Sequence of chain 2.A:
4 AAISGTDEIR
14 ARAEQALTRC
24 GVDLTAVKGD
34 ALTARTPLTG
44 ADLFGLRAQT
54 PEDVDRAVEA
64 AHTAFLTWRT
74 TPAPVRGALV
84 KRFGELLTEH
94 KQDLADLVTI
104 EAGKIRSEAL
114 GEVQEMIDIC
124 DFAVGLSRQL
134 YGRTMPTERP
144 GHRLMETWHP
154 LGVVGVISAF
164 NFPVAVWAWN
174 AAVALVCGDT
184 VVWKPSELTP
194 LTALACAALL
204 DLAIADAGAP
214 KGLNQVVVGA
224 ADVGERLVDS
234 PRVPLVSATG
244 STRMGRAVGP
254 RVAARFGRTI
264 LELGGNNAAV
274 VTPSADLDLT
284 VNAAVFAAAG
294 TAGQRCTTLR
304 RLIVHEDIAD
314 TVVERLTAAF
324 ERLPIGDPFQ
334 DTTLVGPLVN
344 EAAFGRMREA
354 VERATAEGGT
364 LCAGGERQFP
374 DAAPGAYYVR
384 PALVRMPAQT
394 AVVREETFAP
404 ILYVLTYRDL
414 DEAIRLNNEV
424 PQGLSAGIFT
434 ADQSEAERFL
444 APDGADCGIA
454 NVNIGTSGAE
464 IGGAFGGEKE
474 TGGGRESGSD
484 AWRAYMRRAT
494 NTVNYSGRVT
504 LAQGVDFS

A small-molecule ligand and the protein it binds are described below.
Small molecule (SMILES): O=C(O)c1ccccn1

Binding-site contacts:
Ligand atom C1 contacts residue PHE401 of chain 2.A at 3.5 Å (hydrophobic).
Ligand atom N2 contacts residue PHE401 of chain 2.A at 3.7 Å.
Ligand atom C4 contacts residue PHE401 of chain 2.A at 3.7 Å (hydrophobic).
Ligand atom O2 contacts residue PHE401 of chain 2.A at 3.6 Å.
Ligand atom C3 contacts residue PHE163 of chain 2.A at 4.2 Å (hydrophobic).
Ligand atom C1 contacts residue SER244 of chain 2.A at 3.7 Å.
Ligand atom C4 contacts residue ASN164 of chain 2.A at 3.6 Å.
Ligand atom C3 contacts residue PHE401 of chain 2.A at 3.8 Å (hydrophobic).
Ligand atom C6 contacts residue PHE401 of chain 2.A at 3.2 Å (hydrophobic).
Ligand atom C3 contacts residue ASN164 of chain 2.A at 4.2 Å.
Ligand atom C5 contacts residue SER244 of chain 2.A at 4.2 Å.
Ligand atom O1 contacts residue PHE401 of chain 2.A at 3.4 Å.
Ligand atom C5 contacts residue ASN164 of chain 2.A at 4.4 Å.
Ligand atom O2 contacts residue SER244 of chain 2.A at 3.4 Å.
Ligand atom C3 contacts residue ALA162 of chain 2.A at 3.9 Å (hydrophobic).
Ligand atom C2 contacts residue GLU399 of chain 2.A at 4.3 Å.
Ligand atom C1 contacts residue GLY243 of chain 2.A at 4.2 Å.
Ligand atom C4 contacts residue ALA162 of chain 2.A at 3.7 Å (hydrophobic).
Ligand atom C5 contacts residue CYS299 of chain 2.A at 3.5 Å (hydrophobic).
Ligand atom O1 contacts residue GLU399 of chain 2.A at 3.0 Å (salt-bridge).
Ligand atom N2 contacts residue PHE163 of chain 2.A at 4.5 Å.
Ligand atom N2 contacts residue GLY243 of chain 2.A at 4.4 Å.
Ligand atom C6 contacts residue SER244 of chain 2.A at 3.9 Å.
Ligand atom C2 contacts residue PHE401 of chain 2.A at 3.4 Å (hydrophobic).
Ligand atom C4 contacts residue GLY243 of chain 2.A at 4.0 Å.
Ligand atom C4 contacts residue SER244 of chain 2.A at 4.4 Å.
Ligand atom C5 contacts residue PHE401 of chain 2.A at 3.5 Å (hydrophobic).
Ligand atom C6 contacts residue CYS299 of chain 2.A at 4.5 Å (hydrophobic).
Ligand atom C3 contacts residue GLY243 of chain 2.A at 4.3 Å.
Ligand atom C3 contacts residue SER244 of chain 2.A at 4.3 Å.
Ligand atom N2 contacts residue SER244 of chain 2.A at 4.0 Å.
Ligand atom C4 contacts residue CYS299 of chain 2.A at 4.1 Å (hydrophobic).
Ligand atom C6 contacts residue GLY243 of chain 2.A at 3.8 Å.
Ligand atom C2 contacts residue SER244 of chain 2.A at 3.4 Å.
Ligand atom O1 contacts residue SER244 of chain 2.A at 3.7 Å.
Ligand atom C5 contacts residue GLY243 of chain 2.A at 3.7 Å.